Sequence of chain 1.A:
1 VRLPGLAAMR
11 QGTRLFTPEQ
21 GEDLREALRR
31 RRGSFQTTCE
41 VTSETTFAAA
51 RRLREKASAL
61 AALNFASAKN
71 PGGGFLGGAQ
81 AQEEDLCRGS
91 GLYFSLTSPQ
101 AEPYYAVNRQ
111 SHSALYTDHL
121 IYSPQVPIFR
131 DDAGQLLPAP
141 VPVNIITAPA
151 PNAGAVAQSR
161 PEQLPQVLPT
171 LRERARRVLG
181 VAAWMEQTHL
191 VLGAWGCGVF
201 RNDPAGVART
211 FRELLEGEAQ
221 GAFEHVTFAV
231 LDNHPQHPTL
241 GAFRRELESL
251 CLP

Binding-site contacts:
Ligand atom O2D contacts residue GLY73 of chain 1.A at 3.2 Å.
Ligand atom O4D contacts residue VAL199 of chain 1.A at 3.3 Å.
Ligand atom C4' contacts residue ALA194 of chain 1.A at 3.5 Å (hydrophobic).
Ligand atom O2B contacts residue GLY196 of chain 1.A at 2.9 Å (h-bond).
Ligand atom C5 contacts residue GLN82 of chain 1.A at 3.6 Å.
Ligand atom C2D contacts residue GLU83 of chain 1.A at 3.5 Å.
Ligand atom N1 contacts residue THR46 of chain 1.A at 3.0 Å (h-bond).
Ligand atom O3A contacts residue PHE65 of chain 1.A at 3.5 Å.
Ligand atom O3' contacts residue GLY198 of chain 1.A at 3.4 Å.
Ligand atom O2A contacts residue GLN82 of chain 1.A at 2.8 Å (h-bond).
Ligand atom O5D contacts residue PHE200 of chain 1.A at 3.6 Å.
Ligand atom O1A contacts residue VAL199 of chain 1.A at 2.8 Å (h-bond).
Ligand atom O2D contacts residue GLU83 of chain 1.A at 2.8 Å (salt-bridge).
Ligand atom C3D contacts residue SER67 of chain 1.A at 3.5 Å.
Ligand atom O1B contacts residue GLY198 of chain 1.A at 2.8 Å (h-bond).
Ligand atom O1B contacts residue VAL199 of chain 1.A at 3.2 Å (h-bond).
Ligand atom N7 contacts residue GLN82 of chain 1.A at 3.6 Å.
Ligand atom N3 contacts residue LEU231 of chain 1.A at 3.3 Å (h-bond).
Ligand atom O1A contacts residue GLY198 of chain 1.A at 3.2 Å.
Ligand atom C2 contacts residue THR46 of chain 1.A at 3.2 Å.
Ligand atom C4 contacts residue LEU231 of chain 1.A at 3.4 Å (hydrophobic).
Ligand atom C6 contacts residue GLN82 of chain 1.A at 3.4 Å.
Ligand atom N1 contacts residue THR45 of chain 1.A at 3.5 Å.
Ligand atom C1' contacts residue LEU231 of chain 1.A at 3.4 Å (hydrophobic).
Ligand atom N6 contacts residue ASP85 of chain 1.A at 2.8 Å (salt-bridge).
Ligand atom O5' contacts residue PHE65 of chain 1.A at 3.6 Å.
Ligand atom O1B contacts residue GLY196 of chain 1.A at 3.0 Å.
Ligand atom O1D contacts residue ALA81 of chain 1.A at 3.6 Å.
Ligand atom C2' contacts residue LEU231 of chain 1.A at 3.2 Å (hydrophobic).
Ligand atom O2D contacts residue SER67 of chain 1.A at 3.4 Å.
Ligand atom O5D contacts residue VAL199 of chain 1.A at 3.4 Å.
Ligand atom O4' contacts residue PHE65 of chain 1.A at 3.5 Å.
Ligand atom O2A contacts residue ALA81 of chain 1.A at 3.5 Å.
Ligand atom C5' contacts residue ALA194 of chain 1.A at 3.2 Å (hydrophobic).
Ligand atom O1B contacts residue PHE200 of chain 1.A at 3.0 Å (h-bond).
Ligand atom O2' contacts residue LEU231 of chain 1.A at 2.8 Å (h-bond).
Ligand atom O3D contacts residue SER67 of chain 1.A at 3.5 Å.
Ligand atom O1B contacts residue CYS197 of chain 1.A at 3.2 Å (h-bond).
Ligand atom C5D contacts residue PHE65 of chain 1.A at 3.4 Å (hydrophobic).
Ligand atom C5' contacts residue GLY198 of chain 1.A at 3.4 Å.

A protein and the small-molecule ligand that binds it are described below.
Small molecule (SMILES): Nc1ncnc2c1ncn2[C@@H]1O[C@H](COP(=O)(O)OP(=O)(O)OC[C@H]2O[C@H](O)[C@H](O)[C@@H]2O)[C@@H](O)[C@H]1O